Sequence of chain 2.F:
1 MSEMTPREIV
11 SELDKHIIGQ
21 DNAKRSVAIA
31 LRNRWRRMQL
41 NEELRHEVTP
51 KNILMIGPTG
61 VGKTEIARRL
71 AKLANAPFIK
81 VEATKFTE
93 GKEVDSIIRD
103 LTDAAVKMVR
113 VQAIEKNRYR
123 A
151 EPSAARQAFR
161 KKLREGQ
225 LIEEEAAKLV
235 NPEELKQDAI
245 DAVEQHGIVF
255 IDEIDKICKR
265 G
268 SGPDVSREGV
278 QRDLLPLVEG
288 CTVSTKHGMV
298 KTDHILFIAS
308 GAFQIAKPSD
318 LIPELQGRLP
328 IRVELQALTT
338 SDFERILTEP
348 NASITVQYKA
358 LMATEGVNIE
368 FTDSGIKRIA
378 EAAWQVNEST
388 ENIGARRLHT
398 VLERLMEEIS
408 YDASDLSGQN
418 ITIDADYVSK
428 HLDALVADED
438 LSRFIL

A small-molecule ligand and the protein it binds are described below.
Small molecule (SMILES): Nc1ncnc2c1ncn2[C@H]1C[C@H](O)[C@@H](CO[P](=O)(O)OP(=O)(O)O)O1

Binding-site contacts:
Ligand atom N3 contacts residue ILE343 of chain 2.F at 3.7 Å.
Ligand atom N7 contacts residue VAL61 of chain 2.F at 3.0 Å.
Ligand atom N1 contacts residue ILE18 of chain 2.F at 3.0 Å (h-bond).
Ligand atom O2B contacts residue THR59 of chain 2.F at 3.2 Å.
Ligand atom O1A contacts residue GLU65 of chain 2.F at 3.0 Å (salt-bridge).
Ligand atom O2B contacts residue ARG393 of chain 2.F at 3.7 Å.
Ligand atom O2B contacts residue LYS63 of chain 2.F at 2.5 Å (salt-bridge).
Ligand atom N9 contacts residue ALA392 of chain 2.F at 3.6 Å.
Ligand atom N6 contacts residue ILE18 of chain 2.F at 3.2 Å (h-bond).
Ligand atom C8 contacts residue GLY60 of chain 2.F at 3.0 Å.
Ligand atom O1B contacts residue LYS63 of chain 2.F at 2.7 Å (salt-bridge).
Ligand atom O3B contacts residue ARG393 of chain 2.F at 2.9 Å (salt-bridge).
Ligand atom N6 contacts residue VAL61 of chain 2.F at 3.4 Å (h-bond).
Ligand atom O1A contacts residue GLY62 of chain 2.F at 3.1 Å.
Ligand atom O1B contacts residue GLY62 of chain 2.F at 3.6 Å.
Ligand atom C2 contacts residue ILE343 of chain 2.F at 3.7 Å (hydrophobic).
Ligand atom O2B contacts residue PRO58 of chain 2.F at 3.7 Å.
Ligand atom O1B contacts residue THR64 of chain 2.F at 2.7 Å (h-bond).
Ligand atom O3A contacts residue VAL61 of chain 2.F at 3.6 Å (h-bond).
Ligand atom O4' contacts residue ALA392 of chain 2.F at 3.6 Å.
Ligand atom O2B contacts residue GLY60 of chain 2.F at 2.4 Å (h-bond).
Ligand atom O3' contacts residue HIS396 of chain 2.F at 3.7 Å.
Ligand atom C8 contacts residue GLY62 of chain 2.F at 3.4 Å.
Ligand atom PB contacts residue LYS63 of chain 2.F at 3.6 Å.
Ligand atom N7 contacts residue GLY62 of chain 2.F at 2.9 Å (h-bond).
Ligand atom C8 contacts residue ALA392 of chain 2.F at 3.5 Å (hydrophobic).
Ligand atom O3B contacts residue THR64 of chain 2.F at 3.6 Å (h-bond).
Ligand atom N1 contacts residue ILE17 of chain 2.F at 3.7 Å.
Ligand atom O3A contacts residue GLY62 of chain 2.F at 3.2 Å (h-bond).
Ligand atom N7 contacts residue GLY60 of chain 2.F at 3.3 Å (h-bond).
Ligand atom PB contacts residue GLY60 of chain 2.F at 3.4 Å.
Ligand atom PB contacts residue ARG393 of chain 2.F at 3.7 Å.
Ligand atom O1A contacts residue THR64 of chain 2.F at 3.1 Å (h-bond).
Ligand atom O2A contacts residue THR64 of chain 2.F at 3.6 Å (h-bond).
Ligand atom O1A contacts residue LYS63 of chain 2.F at 3.6 Å.
Ligand atom C5' contacts residue ARG393 of chain 2.F at 3.3 Å.
Ligand atom O2B contacts residue VAL61 of chain 2.F at 3.3 Å (h-bond).
Ligand atom O3A contacts residue GLY60 of chain 2.F at 3.2 Å.
Ligand atom N6 contacts residue ILE17 of chain 2.F at 3.5 Å.
Ligand atom O2A contacts residue ARG393 of chain 2.F at 2.8 Å (salt-bridge).